The protein below binds the small molecule below.
Small molecule (SMILES): Cc1onc(O)c1C[C@H](N)C(=O)O

Binding-site contacts:
Ligand atom C contacts residue TYR61 of chain 1.B at 3.7 Å (hydrophobic).
Ligand atom CE2 contacts residue GLU193 of chain 1.B at 3.5 Å.
Ligand atom CE2 contacts residue TYR61 of chain 1.B at 3.3 Å (hydrophobic).
Ligand atom CD1 contacts residue THR143 of chain 1.B at 3.8 Å.
Ligand atom OE2 contacts residue GLU193 of chain 1.B at 3.4 Å (salt-bridge).
Ligand atom CA contacts residue GLU193 of chain 1.B at 3.4 Å.
Ligand atom C contacts residue THR91 of chain 1.B at 3.8 Å.
Ligand atom CG contacts residue GLU193 of chain 1.B at 3.4 Å.
Ligand atom CE2 contacts residue PRO89 of chain 1.B at 3.9 Å (hydrophobic).
Ligand atom CB contacts residue LEU138 of chain 1.B at 3.8 Å (hydrophobic).
Ligand atom CD2 contacts residue GLU193 of chain 1.B at 3.1 Å.
Ligand atom OT2 contacts residue LEU90 of chain 1.B at 3.7 Å.
Ligand atom OT1 contacts residue SER142 of chain 1.B at 2.9 Å (h-bond).
Ligand atom OT1 contacts residue TYR61 of chain 1.B at 3.5 Å.
Ligand atom OT2 contacts residue PRO89 of chain 1.B at 3.8 Å.
Ligand atom OT1 contacts residue ARG96 of chain 1.B at 3.0 Å (salt-bridge).
Ligand atom NE1 contacts residue LEU192 of chain 1.B at 3.7 Å.
Ligand atom CD1 contacts residue GLU193 of chain 1.B at 3.7 Å.
Ligand atom CE2 contacts residue TYR220 of chain 1.B at 3.7 Å (hydrophobic).
Ligand atom NE1 contacts residue GLU193 of chain 1.B at 3.0 Å (salt-bridge).
Ligand atom CA contacts residue THR91 of chain 1.B at 3.5 Å.
Ligand atom N contacts residue THR91 of chain 1.B at 2.9 Å (h-bond).
Ligand atom OE2 contacts residue MET196 of chain 1.B at 3.3 Å.
Ligand atom N contacts residue GLU193 of chain 1.B at 2.7 Å (salt-bridge).
Ligand atom CA contacts residue PRO89 of chain 1.B at 4.1 Å (hydrophobic).
Ligand atom OT2 contacts residue TYR61 of chain 1.B at 3.6 Å.
Ligand atom N contacts residue PRO89 of chain 1.B at 2.8 Å (h-bond).
Ligand atom CB contacts residue TYR61 of chain 1.B at 3.7 Å (hydrophobic).
Ligand atom OT2 contacts residue SER142 of chain 1.B at 3.7 Å.
Ligand atom OE1 contacts residue THR143 of chain 1.B at 2.7 Å (h-bond).
Ligand atom CA contacts residue SER142 of chain 1.B at 3.4 Å.
Ligand atom OT2 contacts residue ARG96 of chain 1.B at 2.8 Å (salt-bridge).
Ligand atom C contacts residue SER142 of chain 1.B at 3.3 Å.
Ligand atom CD2 contacts residue MET196 of chain 1.B at 4.1 Å (hydrophobic).
Ligand atom OT2 contacts residue THR91 of chain 1.B at 3.0 Å (h-bond).
Ligand atom CB contacts residue GLU193 of chain 1.B at 4.0 Å.
Ligand atom C contacts residue ARG96 of chain 1.B at 3.6 Å.
Ligand atom OT1 contacts residue GLY141 of chain 1.B at 3.2 Å.
Ligand atom N contacts residue TYR220 of chain 1.B at 3.7 Å.
Ligand atom CE2 contacts residue MET196 of chain 1.B at 3.8 Å (hydrophobic).

Sequence of chain 1.B:
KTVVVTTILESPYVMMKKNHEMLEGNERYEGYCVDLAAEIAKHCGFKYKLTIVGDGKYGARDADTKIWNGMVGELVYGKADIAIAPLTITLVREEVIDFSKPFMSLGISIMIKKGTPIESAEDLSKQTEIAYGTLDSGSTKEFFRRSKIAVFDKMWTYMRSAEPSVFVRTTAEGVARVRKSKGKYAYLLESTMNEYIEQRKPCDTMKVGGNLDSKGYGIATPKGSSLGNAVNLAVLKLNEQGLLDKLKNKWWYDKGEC